Sequence of chain 1.A:
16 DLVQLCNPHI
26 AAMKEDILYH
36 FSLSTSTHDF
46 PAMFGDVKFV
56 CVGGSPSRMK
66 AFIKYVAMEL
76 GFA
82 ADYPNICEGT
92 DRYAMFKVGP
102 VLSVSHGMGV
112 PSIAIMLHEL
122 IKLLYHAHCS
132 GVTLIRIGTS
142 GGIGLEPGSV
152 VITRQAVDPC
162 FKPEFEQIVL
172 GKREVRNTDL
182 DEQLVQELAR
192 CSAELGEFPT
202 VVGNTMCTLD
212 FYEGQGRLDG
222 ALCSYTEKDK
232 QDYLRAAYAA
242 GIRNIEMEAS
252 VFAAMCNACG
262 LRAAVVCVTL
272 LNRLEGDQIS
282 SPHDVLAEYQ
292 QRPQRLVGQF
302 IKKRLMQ

Binding-site contacts:
Ligand atom C4 contacts residue ARG93 of chain 1.A at 4.1 Å.
Ligand atom C2 contacts residue URA1 of chain 1.I at 3.7 Å.
Ligand atom O5 contacts residue PHE212 of chain 1.B at 3.9 Å.
Ligand atom O4 contacts residue URA1 of chain 1.I at 2.9 Å (h-bond).
Ligand atom O3 contacts residue SO41 of chain 1.H at 2.9 Å (h-bond).
Ligand atom C3 contacts residue SO41 of chain 1.H at 3.6 Å.
Ligand atom C1 contacts residue THR140 of chain 1.B at 2.7 Å.
Ligand atom O2 contacts residue SO41 of chain 1.H at 3.4 Å (h-bond).
Ligand atom C2 contacts residue THR140 of chain 1.B at 3.7 Å.
Ligand atom O2 contacts residue GLU247 of chain 1.B at 3.2 Å.
Ligand atom C4 contacts residue SO41 of chain 1.H at 3.5 Å.
Ligand atom C3 contacts residue GLU249 of chain 1.B at 3.7 Å.
Ligand atom C2 contacts residue SO41 of chain 1.H at 2.9 Å.
Ligand atom O2 contacts residue URA1 of chain 1.I at 4.0 Å.
Ligand atom C1 contacts residue ARG137 of chain 1.B at 3.8 Å.
Ligand atom C5 contacts residue HIS35 of chain 1.A at 3.5 Å.
Ligand atom C2 contacts residue ARG137 of chain 1.B at 3.7 Å.
Ligand atom C5 contacts residue URA1 of chain 1.I at 3.5 Å.
Ligand atom C3 contacts residue URA1 of chain 1.I at 4.0 Å.
Ligand atom O3 contacts residue GLU249 of chain 1.B at 2.7 Å (salt-bridge).
Ligand atom O5 contacts residue MET109 of chain 1.B at 3.9 Å.
Ligand atom C5 contacts residue MET109 of chain 1.B at 3.9 Å (hydrophobic).
Ligand atom O2 contacts residue MET248 of chain 1.B at 3.0 Å (h-bond).
Ligand atom C3 contacts residue MET248 of chain 1.B at 4.1 Å (hydrophobic).
Ligand atom O3 contacts residue MET109 of chain 1.B at 3.5 Å.
Ligand atom O4 contacts residue THR140 of chain 1.B at 2.9 Å (h-bond).
Ligand atom C1 contacts residue SO41 of chain 1.H at 2.5 Å.
Ligand atom C4 contacts residue URA1 of chain 1.I at 3.7 Å.
Ligand atom O5 contacts residue HIS35 of chain 1.A at 2.5 Å (h-bond).
Ligand atom O4 contacts residue SO41 of chain 1.H at 3.0 Å (h-bond).
Ligand atom O2 contacts residue THR140 of chain 1.B at 3.9 Å.
Ligand atom C2 contacts residue GLU247 of chain 1.B at 4.0 Å.
Ligand atom C5 contacts residue PHE212 of chain 1.B at 3.9 Å (hydrophobic).
Ligand atom O2 contacts residue GLU249 of chain 1.B at 2.5 Å (salt-bridge).
Ligand atom O5 contacts residue URA1 of chain 1.I at 3.9 Å.
Ligand atom C4 contacts residue MET109 of chain 1.B at 4.0 Å (hydrophobic).
Ligand atom C2 contacts residue MET248 of chain 1.B at 4.0 Å (hydrophobic).
Ligand atom C1 contacts residue URA1 of chain 1.I at 3.0 Å.
Ligand atom O2 contacts residue ARG137 of chain 1.B at 3.1 Å (salt-bridge).
Ligand atom C2 contacts residue GLU249 of chain 1.B at 3.4 Å.

Sequence of chain 1.B:
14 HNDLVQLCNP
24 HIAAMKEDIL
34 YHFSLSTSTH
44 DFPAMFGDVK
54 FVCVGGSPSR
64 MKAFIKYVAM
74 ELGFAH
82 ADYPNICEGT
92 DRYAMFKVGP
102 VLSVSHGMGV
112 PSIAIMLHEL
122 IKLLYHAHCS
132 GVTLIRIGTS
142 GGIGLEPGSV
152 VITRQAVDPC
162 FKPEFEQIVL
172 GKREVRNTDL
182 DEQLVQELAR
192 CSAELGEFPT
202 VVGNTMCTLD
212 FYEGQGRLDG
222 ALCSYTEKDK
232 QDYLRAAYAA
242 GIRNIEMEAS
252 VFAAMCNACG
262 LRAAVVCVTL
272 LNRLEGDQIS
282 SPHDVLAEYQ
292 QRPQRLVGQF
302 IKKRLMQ

This protein binds this small molecule.
Small molecule (SMILES): OC[C@H]1OC=C(O)[C@@H]1O